Sequence of chain 1.B:
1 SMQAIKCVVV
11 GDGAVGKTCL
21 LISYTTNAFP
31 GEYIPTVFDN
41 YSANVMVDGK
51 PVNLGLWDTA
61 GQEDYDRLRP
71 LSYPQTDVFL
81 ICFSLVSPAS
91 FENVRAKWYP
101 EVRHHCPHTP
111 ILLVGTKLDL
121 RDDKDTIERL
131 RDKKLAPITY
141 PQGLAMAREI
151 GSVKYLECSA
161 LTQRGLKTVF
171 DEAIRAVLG

A small-molecule ligand and the protein it binds are described below.
Small molecule (SMILES): Nc1nc2c(ncn2[C@@H]2O[C@H](CO[P](=O)(O)O[P](=O)(O)CP(=O)(O)O)[C@@H](O)[C@H]2O)c(=O)[nH]1

Sequence of chain 2.O:
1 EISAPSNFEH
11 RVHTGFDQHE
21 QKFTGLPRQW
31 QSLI

Binding-site contacts:
Ligand atom O2A contacts residue CYS19 of chain 1.B at 2.9 Å (h-bond).
Ligand atom O3A contacts residue LYS17 of chain 1.B at 3.5 Å (salt-bridge).
Ligand atom O1A contacts residue TYR33 of chain 1.B at 3.3 Å.
Ligand atom O2G contacts residue MG1 of chain 1.U at 1.9 Å.
Ligand atom O1B contacts residue LYS17 of chain 1.B at 3.5 Å (salt-bridge).
Ligand atom O2G contacts residue THR36 of chain 1.B at 2.9 Å (h-bond).
Ligand atom PB contacts residue LYS17 of chain 1.B at 3.5 Å.
Ligand atom PG contacts residue MG1 of chain 1.U at 3.2 Å.
Ligand atom O6 contacts residue SER159 of chain 1.B at 3.4 Å (h-bond).
Ligand atom O2A contacts residue THR18 of chain 1.B at 3.3 Å (h-bond).
Ligand atom O2' contacts residue PHE29 of chain 1.B at 3.6 Å.
Ligand atom O6 contacts residue ASP119 of chain 1.B at 3.5 Å (salt-bridge).
Ligand atom O6 contacts residue ALA160 of chain 1.B at 3.0 Å (h-bond).
Ligand atom O1B contacts residue THR18 of chain 1.B at 3.0 Å (h-bond).
Ligand atom O2B contacts residue LYS17 of chain 1.B at 2.7 Å (salt-bridge).
Ligand atom PB contacts residue MG1 of chain 1.U at 3.3 Å.
Ligand atom O3G contacts residue GLY61 of chain 1.B at 2.8 Å (h-bond).
Ligand atom O2B contacts residue VAL15 of chain 1.B at 3.5 Å (h-bond).
Ligand atom C3B contacts residue ALA14 of chain 1.B at 3.5 Å (hydrophobic).
Ligand atom O6 contacts residue LEU161 of chain 1.B at 3.2 Å (h-bond).
Ligand atom O1B contacts residue MG1 of chain 1.U at 2.1 Å.
Ligand atom O2A contacts residue GLY16 of chain 1.B at 3.4 Å.
Ligand atom O4' contacts residue LYS117 of chain 1.B at 3.0 Å (salt-bridge).
Ligand atom C3B contacts residue MG1 of chain 1.U at 3.5 Å.
Ligand atom O3A contacts residue GLY16 of chain 1.B at 3.0 Å (h-bond).
Ligand atom O2B contacts residue GLY16 of chain 1.B at 3.2 Å (h-bond).
Ligand atom C8 contacts residue CYS19 of chain 1.B at 3.5 Å (hydrophobic).
Ligand atom N3 contacts residue GLN18 of chain 2.O at 3.5 Å (h-bond).
Ligand atom C3' contacts residue TYR33 of chain 1.B at 3.6 Å (hydrophobic).
Ligand atom C8 contacts residue GLY16 of chain 1.B at 3.5 Å.
Ligand atom N2 contacts residue GLN18 of chain 2.O at 2.9 Å (h-bond).
Ligand atom N1 contacts residue ASP119 of chain 1.B at 2.9 Å (salt-bridge).
Ligand atom N2 contacts residue ASP119 of chain 1.B at 3.1 Å (salt-bridge).
Ligand atom O3' contacts residue TYR33 of chain 1.B at 3.4 Å.
Ligand atom O1A contacts residue EDO1 of chain 1.W at 2.6 Å (h-bond).
Ligand atom O1G contacts residue PRO35 of chain 1.B at 3.2 Å.
Ligand atom O3G contacts residue LYS17 of chain 1.B at 2.6 Å (salt-bridge).
Ligand atom N7 contacts residue CYS19 of chain 1.B at 3.5 Å.
Ligand atom PA contacts residue EDO1 of chain 1.W at 3.6 Å.
Ligand atom C5' contacts residue ALA14 of chain 1.B at 3.5 Å (hydrophobic).